Sequence of chain 3.A:
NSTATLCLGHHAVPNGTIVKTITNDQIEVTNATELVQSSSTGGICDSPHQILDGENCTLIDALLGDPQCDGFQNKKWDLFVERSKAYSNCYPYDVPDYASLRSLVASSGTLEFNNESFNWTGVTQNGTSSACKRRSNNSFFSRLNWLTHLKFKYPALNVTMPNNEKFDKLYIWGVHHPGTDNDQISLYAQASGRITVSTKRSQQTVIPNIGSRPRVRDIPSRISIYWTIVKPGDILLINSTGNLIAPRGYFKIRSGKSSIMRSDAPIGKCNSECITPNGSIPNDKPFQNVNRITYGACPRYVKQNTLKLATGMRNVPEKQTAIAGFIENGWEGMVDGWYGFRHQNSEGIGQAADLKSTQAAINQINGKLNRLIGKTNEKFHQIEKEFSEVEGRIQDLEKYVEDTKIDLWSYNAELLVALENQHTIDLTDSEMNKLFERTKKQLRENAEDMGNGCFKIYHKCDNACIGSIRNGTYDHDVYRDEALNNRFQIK

This protein binds this small molecule.
Small molecule (SMILES): CC(=O)N[C@@H]1[C@@H](O)[C@H](O[C@@H]2O[C@H](CO[C@]3(C(=O)O)C[C@H](O)[C@@H](NC(C)=O)[C@H]([C@H](O)[C@H](O)CO)O3)[C@H](O)[C@H](O)[C@H]2O)[C@@H](CO)O[C@H]1O

Binding-site contacts:
Ligand atom O1A contacts residue SER137 of chain 3.A at 4.0 Å.
Ligand atom O9 contacts residue TYR98 of chain 3.A at 3.2 Å (h-bond).
Ligand atom C5 contacts residue THR135 of chain 3.A at 3.8 Å.
Ligand atom O1A contacts residue ILE226 of chain 3.A at 3.6 Å.
Ligand atom O1B contacts residue ASN145 of chain 3.A at 3.8 Å.
Ligand atom C4 contacts residue ASP225 of chain 3.A at 3.7 Å.
Ligand atom C4 contacts residue THR135 of chain 3.A at 3.3 Å.
Ligand atom C11 contacts residue LEU194 of chain 3.A at 3.9 Å (hydrophobic).
Ligand atom C9 contacts residue SER228 of chain 3.A at 3.5 Å.
Ligand atom O8 contacts residue TYR98 of chain 3.A at 3.0 Å (h-bond).
Ligand atom C7 contacts residue TRP153 of chain 3.A at 3.9 Å (hydrophobic).
Ligand atom O1B contacts residue SER137 of chain 3.A at 2.7 Å (h-bond).
Ligand atom O3 contacts residue ASP225 of chain 3.A at 2.7 Å (salt-bridge).
Ligand atom C9 contacts residue TYR98 of chain 3.A at 3.2 Å (hydrophobic).
Ligand atom O10 contacts residue LEU194 of chain 3.A at 3.2 Å.
Ligand atom C1 contacts residue SER136 of chain 3.A at 3.4 Å.
Ligand atom C3 contacts residue ASP225 of chain 3.A at 3.6 Å.
Ligand atom C8 contacts residue TYR98 of chain 3.A at 3.7 Å (hydrophobic).
Ligand atom O7 contacts residue LEU194 of chain 3.A at 3.9 Å.
Ligand atom O1A contacts residue SER136 of chain 3.A at 2.6 Å (h-bond).
Ligand atom C10 contacts residue THR135 of chain 3.A at 3.9 Å.
Ligand atom O9 contacts residue SER228 of chain 3.A at 2.7 Å (h-bond).
Ligand atom C11 contacts residue THR135 of chain 3.A at 3.9 Å.
Ligand atom O4 contacts residue THR135 of chain 3.A at 3.5 Å (h-bond).
Ligand atom N5 contacts residue TRP153 of chain 3.A at 3.8 Å.
Ligand atom O4 contacts residue ILE226 of chain 3.A at 3.7 Å.
Ligand atom O8 contacts residue TRP153 of chain 3.A at 3.9 Å.
Ligand atom C10 contacts residue LEU194 of chain 3.A at 3.5 Å (hydrophobic).
Ligand atom N5 contacts residue THR135 of chain 3.A at 3.1 Å (h-bond).
Ligand atom O4 contacts residue ASP225 of chain 3.A at 2.9 Å (salt-bridge).
Ligand atom C11 contacts residue GLY134 of chain 3.A at 3.6 Å.
Ligand atom C8 contacts residue LEU194 of chain 3.A at 3.7 Å (hydrophobic).
Ligand atom O1B contacts residue SER136 of chain 3.A at 3.2 Å.
Ligand atom O8 contacts residue ILE226 of chain 3.A at 3.7 Å.
Ligand atom C8 contacts residue SER193 of chain 3.A at 3.9 Å.
Ligand atom C1 contacts residue SER137 of chain 3.A at 3.7 Å.
Ligand atom O1 contacts residue SER193 of chain 3.A at 3.9 Å.
Ligand atom C11 contacts residue THR155 of chain 3.A at 4.0 Å.
Ligand atom C11 contacts residue TRP153 of chain 3.A at 3.7 Å (hydrophobic).
Ligand atom O3 contacts residue ARG222 of chain 3.A at 3.4 Å (salt-bridge).